The protein below binds the small molecule below.
Small molecule (SMILES): CC(=O)N[C@@H]1[C@@H](O)[C@H](O)[C@@H](CO)O[C@H]1O

Sequence of chain 1.C:
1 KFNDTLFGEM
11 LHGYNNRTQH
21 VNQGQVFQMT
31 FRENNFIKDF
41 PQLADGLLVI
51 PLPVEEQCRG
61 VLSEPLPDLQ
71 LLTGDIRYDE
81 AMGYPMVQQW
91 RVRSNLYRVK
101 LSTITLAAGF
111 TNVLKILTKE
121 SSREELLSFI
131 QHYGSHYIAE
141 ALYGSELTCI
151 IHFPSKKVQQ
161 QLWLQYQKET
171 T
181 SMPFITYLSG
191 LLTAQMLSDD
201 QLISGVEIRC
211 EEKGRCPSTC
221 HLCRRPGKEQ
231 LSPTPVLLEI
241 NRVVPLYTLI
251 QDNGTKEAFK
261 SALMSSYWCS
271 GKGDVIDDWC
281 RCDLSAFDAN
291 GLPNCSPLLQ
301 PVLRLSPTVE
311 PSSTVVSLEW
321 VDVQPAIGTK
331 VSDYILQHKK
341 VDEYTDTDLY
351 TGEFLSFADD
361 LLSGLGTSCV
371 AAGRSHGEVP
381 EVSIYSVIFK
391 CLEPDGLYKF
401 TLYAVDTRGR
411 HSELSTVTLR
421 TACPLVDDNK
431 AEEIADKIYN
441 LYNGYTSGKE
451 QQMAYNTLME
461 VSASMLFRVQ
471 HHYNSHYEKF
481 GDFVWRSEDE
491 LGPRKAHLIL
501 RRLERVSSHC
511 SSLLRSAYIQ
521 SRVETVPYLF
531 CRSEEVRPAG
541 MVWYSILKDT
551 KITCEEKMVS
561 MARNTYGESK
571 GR

Binding-site contacts:
Ligand atom N2 contacts residue ASN3 of chain 1.C at 2.9 Å (h-bond).
Ligand atom O6 contacts residue MET29 of chain 1.C at 3.5 Å (h-bond).
Ligand atom C8 contacts residue LYS1 of chain 1.C at 3.1 Å.
Ligand atom C1 contacts residue GLN25 of chain 1.C at 4.0 Å.
Ligand atom O6 contacts residue GLN28 of chain 1.C at 3.7 Å.
Ligand atom O5 contacts residue GLN25 of chain 1.C at 4.2 Å.
Ligand atom O6 contacts residue ASN3 of chain 1.C at 4.4 Å.
Ligand atom C1 contacts residue ASN3 of chain 1.C at 1.4 Å.
Ligand atom O7 contacts residue ASN3 of chain 1.C at 4.0 Å.
Ligand atom C8 contacts residue GLN25 of chain 1.C at 4.3 Å.
Ligand atom O5 contacts residue ASN3 of chain 1.C at 2.2 Å (h-bond).
Ligand atom C2 contacts residue GLN25 of chain 1.C at 3.8 Å.
Ligand atom C7 contacts residue LYS1 of chain 1.C at 4.0 Å.
Ligand atom N2 contacts residue LYS1 of chain 1.C at 4.1 Å.
Ligand atom C2 contacts residue ASN3 of chain 1.C at 2.5 Å.
Ligand atom C5 contacts residue ASN3 of chain 1.C at 3.6 Å.
Ligand atom C7 contacts residue ASN3 of chain 1.C at 3.6 Å.
Ligand atom O6 contacts residue GLN25 of chain 1.C at 3.9 Å.
Ligand atom N2 contacts residue GLN25 of chain 1.C at 3.8 Å.
Ligand atom C4 contacts residue ASN3 of chain 1.C at 4.2 Å.
Ligand atom C3 contacts residue ASN3 of chain 1.C at 3.8 Å.
Ligand atom O7 contacts residue GLN25 of chain 1.C at 2.9 Å (h-bond).
Ligand atom C7 contacts residue GLN25 of chain 1.C at 3.4 Å.
Ligand atom C6 contacts residue MET29 of chain 1.C at 4.1 Å (hydrophobic).